Sequence of chain 1.C:
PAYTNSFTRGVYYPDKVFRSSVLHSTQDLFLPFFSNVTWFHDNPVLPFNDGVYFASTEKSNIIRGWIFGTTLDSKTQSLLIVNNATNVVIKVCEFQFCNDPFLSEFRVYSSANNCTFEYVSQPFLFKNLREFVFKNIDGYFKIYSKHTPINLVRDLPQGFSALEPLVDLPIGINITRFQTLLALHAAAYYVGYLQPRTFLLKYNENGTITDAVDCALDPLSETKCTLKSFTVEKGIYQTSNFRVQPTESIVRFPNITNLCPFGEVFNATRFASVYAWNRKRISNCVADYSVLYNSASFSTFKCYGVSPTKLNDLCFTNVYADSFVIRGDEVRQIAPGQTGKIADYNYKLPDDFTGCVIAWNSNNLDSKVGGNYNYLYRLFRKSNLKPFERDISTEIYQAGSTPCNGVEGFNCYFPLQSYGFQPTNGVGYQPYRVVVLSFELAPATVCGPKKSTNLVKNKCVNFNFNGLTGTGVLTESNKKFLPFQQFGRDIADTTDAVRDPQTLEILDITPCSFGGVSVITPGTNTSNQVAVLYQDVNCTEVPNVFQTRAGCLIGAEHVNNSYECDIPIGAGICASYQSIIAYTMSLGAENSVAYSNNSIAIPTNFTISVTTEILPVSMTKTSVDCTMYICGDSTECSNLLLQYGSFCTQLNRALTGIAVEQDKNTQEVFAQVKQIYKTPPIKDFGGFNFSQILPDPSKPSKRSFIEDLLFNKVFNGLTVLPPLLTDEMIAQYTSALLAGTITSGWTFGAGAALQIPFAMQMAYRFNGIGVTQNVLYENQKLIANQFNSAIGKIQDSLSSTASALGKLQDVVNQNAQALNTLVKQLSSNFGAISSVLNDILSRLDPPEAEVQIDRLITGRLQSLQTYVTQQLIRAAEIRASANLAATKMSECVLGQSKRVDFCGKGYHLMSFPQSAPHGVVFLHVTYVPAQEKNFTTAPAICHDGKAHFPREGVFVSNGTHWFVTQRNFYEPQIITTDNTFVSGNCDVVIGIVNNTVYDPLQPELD

A small-molecule ligand and the protein it binds are described below.
Small molecule (SMILES): CC(=O)N[C@@H]1[C@@H](O)[C@H](O)[C@@H](CO)O[C@H]1O

Binding-site contacts:
Ligand atom C8 contacts residue GLU256 of chain 1.C at 4.3 Å.
Ligand atom N2 contacts residue ASN257 of chain 1.C at 2.9 Å (h-bond).
Ligand atom C1 contacts residue ASN257 of chain 1.C at 1.4 Å.
Ligand atom C5 contacts residue ASN257 of chain 1.C at 3.7 Å.
Ligand atom C8 contacts residue ASN257 of chain 1.C at 4.3 Å.
Ligand atom O7 contacts residue ASN257 of chain 1.C at 3.0 Å (h-bond).
Ligand atom C3 contacts residue ASN257 of chain 1.C at 3.8 Å.
Ligand atom O7 contacts residue ASN255 of chain 1.C at 3.8 Å.
Ligand atom C4 contacts residue ASN257 of chain 1.C at 4.2 Å.
Ligand atom C7 contacts residue ASN257 of chain 1.C at 3.1 Å.
Ligand atom C2 contacts residue ASN257 of chain 1.C at 2.5 Å.
Ligand atom O5 contacts residue ASN257 of chain 1.C at 2.4 Å (h-bond).
Ligand atom C8 contacts residue ASN255 of chain 1.C at 4.3 Å.